Sequence of chain 2.A:
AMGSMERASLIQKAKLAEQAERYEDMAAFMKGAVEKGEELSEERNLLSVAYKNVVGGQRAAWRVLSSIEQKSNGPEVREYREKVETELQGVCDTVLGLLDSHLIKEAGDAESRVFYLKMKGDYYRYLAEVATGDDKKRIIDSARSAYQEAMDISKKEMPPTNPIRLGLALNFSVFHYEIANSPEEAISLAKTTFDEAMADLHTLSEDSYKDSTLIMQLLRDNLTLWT

This protein binds this small molecule.
Small molecule (SMILES): CC(C)S(=O)(=O)Oc1cc(C=O)ccc1[N+](=O)[O-]

Binding-site contacts:
Ligand atom C15 contacts residue PRO172 of chain 2.A at 3.3 Å (hydrophobic).
Ligand atom C09 contacts residue GLY10 of chain 2.B at 3.5 Å.
Ligand atom C14 contacts residue ILE8 of chain 2.B at 4.0 Å (hydrophobic).
Ligand atom C15 contacts residue ILE224 of chain 2.A at 3.7 Å (hydrophobic).
Ligand atom C15 contacts residue ILE8 of chain 2.B at 4.4 Å (hydrophobic).
Ligand atom C16 contacts residue ILE8 of chain 2.B at 3.9 Å (hydrophobic).
Ligand atom C09 contacts residue ILE8 of chain 2.B at 3.4 Å (hydrophobic).
Ligand atom O07 contacts residue ASN47 of chain 2.A at 3.5 Å.
Ligand atom O17 contacts residue PRO172 of chain 2.A at 3.9 Å.
Ligand atom C10 contacts residue GLY10 of chain 2.B at 4.2 Å.
Ligand atom C12 contacts residue PHE124 of chain 2.A at 4.5 Å (hydrophobic).
Ligand atom C15 contacts residue ILE173 of chain 2.A at 4.3 Å (hydrophobic).
Ligand atom C13 contacts residue LYS127 of chain 2.A at 2.6 Å.
Ligand atom C14 contacts residue PRO172 of chain 2.A at 3.5 Å (hydrophobic).
Ligand atom S06 contacts residue ASN47 of chain 2.A at 4.0 Å.
Ligand atom C12 contacts residue LYS127 of chain 2.A at 3.8 Å.
Ligand atom O07 contacts residue ARG12 of chain 2.B at 4.4 Å.
Ligand atom O11 contacts residue SER50 of chain 2.A at 4.4 Å.
Ligand atom O11 contacts residue ASN47 of chain 2.A at 3.9 Å.
Ligand atom C14 contacts residue GLY176 of chain 2.A at 3.8 Å.
Ligand atom C13 contacts residue ILE8 of chain 2.B at 4.1 Å (hydrophobic).
Ligand atom C08 contacts residue GLY10 of chain 2.B at 4.4 Å.
Ligand atom C16 contacts residue LYS127 of chain 2.A at 1.4 Å.
Ligand atom O11 contacts residue VAL51 of chain 2.A at 4.3 Å.
Ligand atom C14 contacts residue LYS127 of chain 2.A at 3.0 Å.
Ligand atom C03 contacts residue PRO172 of chain 2.A at 4.4 Å (hydrophobic).
Ligand atom C10 contacts residue ARG12 of chain 2.B at 3.1 Å.
Ligand atom C15 contacts residue LYS127 of chain 2.A at 4.4 Å.
Ligand atom O01 contacts residue PRO172 of chain 2.A at 4.1 Å.
Ligand atom C14 contacts residue ILE224 of chain 2.A at 4.4 Å (hydrophobic).
Ligand atom C14 contacts residue ILE173 of chain 2.A at 4.3 Å (hydrophobic).
Ligand atom O17 contacts residue ILE224 of chain 2.A at 3.9 Å.
Ligand atom O05 contacts residue ASN47 of chain 2.A at 3.6 Å.
Ligand atom C16 contacts residue GLY176 of chain 2.A at 4.5 Å.
Ligand atom N02 contacts residue PRO172 of chain 2.A at 3.9 Å.

Sequence of chain 2.B:
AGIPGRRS